Sequence of chain 1.H:
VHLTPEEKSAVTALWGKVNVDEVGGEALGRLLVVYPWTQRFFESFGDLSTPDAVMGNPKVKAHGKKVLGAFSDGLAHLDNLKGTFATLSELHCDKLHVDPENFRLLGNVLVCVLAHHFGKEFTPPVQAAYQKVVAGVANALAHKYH

Binding-site contacts:
Ligand atom C4A contacts residue HIS92 of chain 1.H at 3.6 Å.
Ligand atom CAC contacts residue PHE41 of chain 1.H at 3.8 Å (hydrophobic).
Ligand atom C2B contacts residue VAL67 of chain 1.H at 3.8 Å (hydrophobic).
Ligand atom C3B contacts residue LEU141 of chain 1.H at 3.6 Å (hydrophobic).
Ligand atom C1A contacts residue HIS92 of chain 1.H at 3.8 Å.
Ligand atom C4D contacts residue LEU96 of chain 1.H at 3.6 Å (hydrophobic).
Ligand atom C4D contacts residue HIS92 of chain 1.H at 3.9 Å.
Ligand atom CMB contacts residue PHE85 of chain 1.H at 3.9 Å (hydrophobic).
Ligand atom NB contacts residue VAL67 of chain 1.H at 3.6 Å.
Ligand atom CAD contacts residue LEU96 of chain 1.H at 3.7 Å (hydrophobic).
Ligand atom C1C contacts residue PHE103 of chain 1.H at 3.8 Å (hydrophobic).
Ligand atom C4B contacts residue VAL67 of chain 1.H at 3.7 Å (hydrophobic).
Ligand atom NB contacts residue HIS92 of chain 1.H at 3.0 Å (h-bond).
Ligand atom C3D contacts residue HIS63 of chain 1.H at 3.7 Å.
Ligand atom C1D contacts residue HIS63 of chain 1.H at 3.4 Å.
Ligand atom CBA contacts residue LEU91 of chain 1.H at 3.4 Å (hydrophobic).
Ligand atom ND contacts residue HIS63 of chain 1.H at 3.2 Å (h-bond).
Ligand atom CHA contacts residue HIS63 of chain 1.H at 3.4 Å.
Ligand atom C4D contacts residue HIS63 of chain 1.H at 3.2 Å.
Ligand atom CAA contacts residue LYS66 of chain 1.H at 3.8 Å.
Ligand atom NA contacts residue HIS92 of chain 1.H at 3.0 Å (h-bond).
Ligand atom NC contacts residue HIS92 of chain 1.H at 3.2 Å (h-bond).
Ligand atom C3B contacts residue VAL67 of chain 1.H at 3.5 Å (hydrophobic).
Ligand atom C3A contacts residue LEU88 of chain 1.H at 3.9 Å (hydrophobic).
Ligand atom ND contacts residue HIS92 of chain 1.H at 3.0 Å (h-bond).
Ligand atom CBD contacts residue HIS63 of chain 1.H at 3.6 Å.
Ligand atom NI contacts residue HIS92 of chain 1.H at 2.1 Å.
Ligand atom C1A contacts residue HIS63 of chain 1.H at 3.8 Å.
Ligand atom CHC contacts residue PHE103 of chain 1.H at 3.6 Å (hydrophobic).
Ligand atom CBC contacts residue PHE42 of chain 1.H at 3.8 Å (hydrophobic).
Ligand atom CMB contacts residue ALA70 of chain 1.H at 3.8 Å (hydrophobic).
Ligand atom C3D contacts residue LEU96 of chain 1.H at 3.6 Å (hydrophobic).
Ligand atom CAC contacts residue VAL98 of chain 1.H at 3.8 Å (hydrophobic).
Ligand atom CHB contacts residue HIS92 of chain 1.H at 3.8 Å.
Ligand atom CBC contacts residue PHE41 of chain 1.H at 3.7 Å (hydrophobic).
Ligand atom CAB contacts residue LEU141 of chain 1.H at 3.4 Å (hydrophobic).
Ligand atom CMB contacts residue VAL67 of chain 1.H at 3.6 Å (hydrophobic).
Ligand atom C2D contacts residue HIS63 of chain 1.H at 3.8 Å.
Ligand atom C1B contacts residue HIS92 of chain 1.H at 3.8 Å.
Ligand atom CMC contacts residue ASN102 of chain 1.H at 3.5 Å.

This small molecule binds to this protein.
Small molecule (SMILES): C=CC1=C(C)C2=N3->[Ni]45<-N6=C(C=c7c(C)c(C=C)c(n74)=C2)C(C)=C(CCC(=O)O)C6=Cc2c(CCC(=O)O)c(C)c(n25)C=C13